Sequence of chain 1.D:
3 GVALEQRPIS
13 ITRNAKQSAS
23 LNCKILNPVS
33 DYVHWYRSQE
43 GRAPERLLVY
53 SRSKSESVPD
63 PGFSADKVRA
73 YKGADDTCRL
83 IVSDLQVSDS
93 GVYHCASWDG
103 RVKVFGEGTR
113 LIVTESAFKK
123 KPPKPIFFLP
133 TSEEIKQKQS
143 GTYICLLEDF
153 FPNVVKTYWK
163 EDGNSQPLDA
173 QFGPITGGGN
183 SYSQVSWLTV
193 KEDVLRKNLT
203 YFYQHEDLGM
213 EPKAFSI

Binding-site contacts:
Ligand atom C3 contacts residue ASN200 of chain 1.D at 3.8 Å.
Ligand atom C1 contacts residue ASN200 of chain 1.D at 1.4 Å.
Ligand atom C7 contacts residue ASN200 of chain 1.D at 3.6 Å.
Ligand atom C5 contacts residue ASN200 of chain 1.D at 3.5 Å.
Ligand atom O5 contacts residue ASN200 of chain 1.D at 2.2 Å (h-bond).
Ligand atom C8 contacts residue ARG198 of chain 1.D at 3.0 Å.
Ligand atom C2 contacts residue ASN200 of chain 1.D at 2.5 Å.
Ligand atom C7 contacts residue ARG198 of chain 1.D at 3.3 Å.
Ligand atom O7 contacts residue ARG198 of chain 1.D at 2.8 Å (salt-bridge).
Ligand atom O7 contacts residue LYS199 of chain 1.D at 3.5 Å.
Ligand atom C7 contacts residue LYS199 of chain 1.D at 4.5 Å.
Ligand atom O7 contacts residue ASN200 of chain 1.D at 3.5 Å (h-bond).
Ligand atom N2 contacts residue ASN200 of chain 1.D at 3.2 Å (h-bond).
Ligand atom C4 contacts residue ASN200 of chain 1.D at 4.1 Å.

The protein below binds the small molecule below.
Small molecule (SMILES): CC(=O)N[C@@H]1[C@@H](O)[C@H](O)[C@@H](CO)O[C@H]1O